Sequence of chain 3.D:
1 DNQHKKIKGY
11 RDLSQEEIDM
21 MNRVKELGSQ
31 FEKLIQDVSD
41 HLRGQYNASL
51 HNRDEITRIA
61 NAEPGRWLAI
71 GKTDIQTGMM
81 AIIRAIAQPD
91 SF

Sequence of chain 3.C:
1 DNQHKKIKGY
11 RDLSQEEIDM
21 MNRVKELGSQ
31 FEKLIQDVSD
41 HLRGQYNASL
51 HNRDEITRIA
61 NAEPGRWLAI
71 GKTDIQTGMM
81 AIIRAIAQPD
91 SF

Binding-site contacts:
Ligand atom O23 contacts residue ARG84 of chain 3.C at 3.4 Å.
Ligand atom N1 contacts residue ARG11 of chain 3.D at 2.9 Å (salt-bridge).
Ligand atom O44 contacts residue MET80 of chain 3.D at 3.5 Å.
Ligand atom N01 contacts residue LEU13 of chain 3.D at 3.2 Å.
Ligand atom C25 contacts residue MET80 of chain 3.C at 3.4 Å (hydrophobic).
Ligand atom N39 contacts residue ARG11 of chain 3.C at 3.2 Å (salt-bridge).
Ligand atom C2 contacts residue ALA87 of chain 3.D at 3.4 Å (hydrophobic).
Ligand atom N01 contacts residue GLN3 of chain 3.C at 3.3 Å (h-bond).
Ligand atom P27 contacts residue TYR10 of chain 3.D at 3.6 Å.
Ligand atom O29 contacts residue TYR10 of chain 3.D at 2.6 Å (h-bond).
Ligand atom C8 contacts residue TYR10 of chain 3.C at 3.6 Å (hydrophobic).
Ligand atom O19 contacts residue LYS25 of chain 3.D at 3.0 Å (salt-bridge).
Ligand atom N35 contacts residue TYR10 of chain 3.D at 3.6 Å (h-bond).
Ligand atom N9 contacts residue ALA87 of chain 3.D at 3.4 Å.
Ligand atom N41 contacts residue ALA87 of chain 3.C at 2.9 Å (h-bond).
Ligand atom C34 contacts residue TYR10 of chain 3.D at 3.2 Å (hydrophobic).
Ligand atom N35 contacts residue TYR10 of chain 3.C at 3.5 Å.
Ligand atom O30 contacts residue MET80 of chain 3.C at 3.1 Å.
Ligand atom P18 contacts residue TYR10 of chain 3.C at 3.1 Å.
Ligand atom C4 contacts residue ALA87 of chain 3.D at 3.2 Å (hydrophobic).
Ligand atom N3 contacts residue PRO89 of chain 3.D at 3.5 Å (h-bond).
Ligand atom N01 contacts residue ARG11 of chain 3.D at 3.1 Å (salt-bridge).
Ligand atom N1 contacts residue TYR10 of chain 3.D at 3.5 Å.
Ligand atom N41 contacts residue PRO89 of chain 3.C at 3.5 Å.
Ligand atom O26 contacts residue TYR10 of chain 3.D at 3.4 Å (h-bond).
Ligand atom N42 contacts residue ALA87 of chain 3.C at 3.4 Å.
Ligand atom O19 contacts residue TYR10 of chain 3.C at 2.5 Å (h-bond).
Ligand atom C6 contacts residue LEU13 of chain 3.D at 3.5 Å (hydrophobic).
Ligand atom C25 contacts residue ILE83 of chain 3.C at 3.6 Å (hydrophobic).
Ligand atom O20 contacts residue TYR10 of chain 3.C at 3.2 Å (h-bond).
Ligand atom N39 contacts residue LEU13 of chain 3.C at 3.2 Å.
Ligand atom O29 contacts residue LYS25 of chain 3.C at 3.3 Å (salt-bridge).
Ligand atom O43 contacts residue LEU13 of chain 3.C at 3.5 Å.
Ligand atom O17 contacts residue TYR10 of chain 3.C at 3.1 Å (h-bond).
Ligand atom C38 contacts residue LEU13 of chain 3.C at 3.6 Å (hydrophobic).
Ligand atom N3 contacts residue ALA87 of chain 3.D at 3.3 Å.
Ligand atom O43 contacts residue GLN3 of chain 3.D at 3.2 Å (h-bond).
Ligand atom O2' contacts residue PRO89 of chain 3.D at 3.1 Å.
Ligand atom C2 contacts residue ARG11 of chain 3.D at 3.5 Å.
Ligand atom N41 contacts residue ARG11 of chain 3.C at 3.2 Å.

The protein below binds the small molecule below.
Small molecule (SMILES): Nc1nc(=O)c2ncn([C@@H]3O[C@@H]4COP(=O)(O)O[C@H]5[C@@H](O)[C@H](n6cnc7c(N)ncnc76)O[C@@H]5COP(=O)(O)O[C@@H]3[C@@H]4O)c2[nH]1